Binding-site contacts:
Ligand atom OAJ contacts residue HIS133 of chain 1.B at 3.9 Å.
Ligand atom CAE contacts residue HIS259 of chain 1.B at 4.3 Å.
Ligand atom NAI contacts residue LEU263 of chain 1.B at 3.9 Å.
Ligand atom CAA contacts residue ILE136 of chain 1.B at 3.9 Å (hydrophobic).
Ligand atom CAD contacts residue GLN96 of chain 1.B at 4.2 Å.
Ligand atom CAG contacts residue HIS259 of chain 1.B at 3.5 Å.
Ligand atom CAL contacts residue TYR137 of chain 1.B at 4.0 Å (hydrophobic).
Ligand atom CAE contacts residue PHE92 of chain 1.B at 4.0 Å (hydrophobic).
Ligand atom CAN contacts residue GLN96 of chain 1.B at 3.5 Å.
Ligand atom NAI contacts residue GLN96 of chain 1.B at 3.0 Å (h-bond).
Ligand atom CAA contacts residue TYR137 of chain 1.B at 3.3 Å (hydrophobic).
Ligand atom CAM contacts residue HIS133 of chain 1.B at 4.1 Å.
Ligand atom OAJ contacts residue HIS259 of chain 1.B at 3.0 Å (h-bond).
Ligand atom CAO contacts residue HIS133 of chain 1.B at 3.9 Å.
Ligand atom CAL contacts residue HIS259 of chain 1.B at 3.0 Å.
Ligand atom CAD contacts residue HIS259 of chain 1.B at 3.5 Å.
Ligand atom OAJ contacts residue TYR137 of chain 1.B at 2.8 Å (h-bond).
Ligand atom CAK contacts residue HIS133 of chain 1.B at 4.1 Å.
Ligand atom CAA contacts residue HIS259 of chain 1.B at 4.4 Å.
Ligand atom CAH contacts residue HIS133 of chain 1.B at 3.5 Å.
Ligand atom CAE contacts residue GLN96 of chain 1.B at 3.3 Å.
Ligand atom CAA contacts residue SER99 of chain 1.B at 3.2 Å.
Ligand atom CAK contacts residue LEU263 of chain 1.B at 4.4 Å (hydrophobic).
Ligand atom CAA contacts residue HIS133 of chain 1.B at 4.3 Å.
Ligand atom CAF contacts residue LEU263 of chain 1.B at 4.2 Å (hydrophobic).
Ligand atom OAC contacts residue HIS133 of chain 1.B at 3.7 Å.
Ligand atom OAJ contacts residue SER99 of chain 1.B at 4.2 Å.
Ligand atom CAO contacts residue HIS259 of chain 1.B at 4.3 Å.
Ligand atom CAG contacts residue LEU263 of chain 1.B at 4.1 Å (hydrophobic).
Ligand atom CAF contacts residue GLN96 of chain 1.B at 4.1 Å.
Ligand atom CAO contacts residue LEU263 of chain 1.B at 3.7 Å (hydrophobic).
Ligand atom CAE contacts residue LEU263 of chain 1.B at 3.9 Å (hydrophobic).
Ligand atom CAN contacts residue LEU263 of chain 1.B at 3.9 Å (hydrophobic).
Ligand atom CAM contacts residue LEU263 of chain 1.B at 3.9 Å (hydrophobic).
Ligand atom CAL contacts residue SER99 of chain 1.B at 4.5 Å.
Ligand atom CAL contacts residue HIS133 of chain 1.B at 4.0 Å.
Ligand atom OAC contacts residue LEU263 of chain 1.B at 3.9 Å.
Ligand atom CAG contacts residue HIS133 of chain 1.B at 3.1 Å.

Sequence of chain 1.B:
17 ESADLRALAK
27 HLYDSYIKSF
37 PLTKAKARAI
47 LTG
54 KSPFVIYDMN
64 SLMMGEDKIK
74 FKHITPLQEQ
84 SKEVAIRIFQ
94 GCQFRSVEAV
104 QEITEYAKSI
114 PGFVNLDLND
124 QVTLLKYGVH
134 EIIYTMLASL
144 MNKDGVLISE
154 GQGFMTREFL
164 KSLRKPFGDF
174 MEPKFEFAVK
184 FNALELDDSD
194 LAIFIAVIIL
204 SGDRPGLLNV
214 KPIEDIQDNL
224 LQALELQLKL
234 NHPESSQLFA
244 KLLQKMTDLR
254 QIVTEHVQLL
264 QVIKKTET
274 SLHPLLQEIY

This small molecule binds to this protein.
Small molecule (SMILES): COc1ccc2[nH]cc(CC(=O)O)c2c1